Binding-site contacts:
Ligand atom O contacts residue PRO581 of chain 1.A at 4.4 Å.
Ligand atom CB contacts residue SER562 of chain 1.A at 3.5 Å.
Ligand atom CB contacts residue ARG556 of chain 1.A at 4.0 Å.
Ligand atom C contacts residue LEU557 of chain 1.A at 3.9 Å (hydrophobic).
Ligand atom OXT contacts residue LEU555 of chain 1.A at 3.9 Å.
Ligand atom CB contacts residue LEU555 of chain 1.A at 3.2 Å (hydrophobic).
Ligand atom O contacts residue ARG556 of chain 1.A at 4.1 Å.
Ligand atom CA contacts residue MET561 of chain 1.A at 3.8 Å (hydrophobic).
Ligand atom O3 contacts residue ASP558 of chain 1.A at 3.0 Å (salt-bridge).
Ligand atom C contacts residue ASP558 of chain 1.A at 3.8 Å.
Ligand atom C contacts residue ARG556 of chain 1.A at 4.5 Å.
Ligand atom CA contacts residue LEU555 of chain 1.A at 3.1 Å (hydrophobic).
Ligand atom O3 contacts residue ARG556 of chain 1.A at 3.6 Å.
Ligand atom OXT contacts residue MET561 of chain 1.A at 3.1 Å.
Ligand atom O contacts residue LEU555 of chain 1.A at 3.5 Å.
Ligand atom O3 contacts residue LEU557 of chain 1.A at 3.2 Å (h-bond).
Ligand atom O3 contacts residue LEU555 of chain 1.A at 3.6 Å (h-bond).
Ligand atom CA contacts residue ARG556 of chain 1.A at 4.1 Å.
Ligand atom O3 contacts residue SER562 of chain 1.A at 2.5 Å (h-bond).
Ligand atom CB contacts residue MET561 of chain 1.A at 3.8 Å (hydrophobic).
Ligand atom O contacts residue MET561 of chain 1.A at 4.4 Å.
Ligand atom CA contacts residue LEU557 of chain 1.A at 3.9 Å (hydrophobic).
Ligand atom OXT contacts residue ASP558 of chain 1.A at 4.4 Å.
Ligand atom C contacts residue MET561 of chain 1.A at 3.6 Å (hydrophobic).
Ligand atom O3 contacts residue MET561 of chain 1.A at 4.0 Å.
Ligand atom O contacts residue LEU557 of chain 1.A at 3.1 Å (h-bond).
Ligand atom CA contacts residue ASP558 of chain 1.A at 3.9 Å.
Ligand atom O contacts residue ASP558 of chain 1.A at 3.3 Å (salt-bridge).
Ligand atom CA contacts residue SER562 of chain 1.A at 3.4 Å.
Ligand atom C contacts residue LEU555 of chain 1.A at 3.4 Å (hydrophobic).

The small molecule below binds the protein below.
Small molecule (SMILES): CC(=O)C(=O)O

Sequence of chain 1.A:
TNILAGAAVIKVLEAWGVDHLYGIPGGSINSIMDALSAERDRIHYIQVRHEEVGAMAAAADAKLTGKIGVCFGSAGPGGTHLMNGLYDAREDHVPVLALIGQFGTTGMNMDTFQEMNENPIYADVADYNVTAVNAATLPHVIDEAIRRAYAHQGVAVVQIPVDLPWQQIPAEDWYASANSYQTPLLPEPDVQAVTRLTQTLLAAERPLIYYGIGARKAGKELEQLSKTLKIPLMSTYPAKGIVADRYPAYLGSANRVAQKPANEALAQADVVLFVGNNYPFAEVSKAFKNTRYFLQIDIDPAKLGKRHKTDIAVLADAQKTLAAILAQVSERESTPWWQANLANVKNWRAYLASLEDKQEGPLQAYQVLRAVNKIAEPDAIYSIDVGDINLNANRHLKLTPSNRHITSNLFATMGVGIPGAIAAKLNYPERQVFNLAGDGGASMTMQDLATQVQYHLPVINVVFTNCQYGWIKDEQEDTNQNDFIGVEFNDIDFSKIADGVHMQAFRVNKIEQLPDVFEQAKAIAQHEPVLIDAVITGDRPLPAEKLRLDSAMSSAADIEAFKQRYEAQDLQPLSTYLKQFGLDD